Binding-site contacts:
Ligand atom C1 contacts residue PHE3 of chain 1.A at 3.7 Å (hydrophobic).
Ligand atom C7 contacts residue ASN5 of chain 1.A at 3.8 Å.
Ligand atom C1 contacts residue ASN5 of chain 1.A at 1.4 Å.
Ligand atom C6 contacts residue ASN154 of chain 1.A at 4.1 Å.
Ligand atom C4 contacts residue ASN5 of chain 1.A at 4.2 Å.
Ligand atom O6 contacts residue ASN154 of chain 1.A at 4.2 Å.
Ligand atom N2 contacts residue PHE3 of chain 1.A at 2.7 Å (h-bond).
Ligand atom C2 contacts residue ASN5 of chain 1.A at 2.5 Å.
Ligand atom O5 contacts residue ASN154 of chain 1.A at 3.8 Å.
Ligand atom O7 contacts residue ASN5 of chain 1.A at 4.2 Å.
Ligand atom N2 contacts residue ASP2 of chain 1.A at 4.2 Å.
Ligand atom C3 contacts residue PHE3 of chain 1.A at 4.2 Å (hydrophobic).
Ligand atom O4 contacts residue ASP2 of chain 1.A at 4.4 Å.
Ligand atom C7 contacts residue PHE3 of chain 1.A at 3.5 Å (hydrophobic).
Ligand atom C3 contacts residue ASN5 of chain 1.A at 3.8 Å.
Ligand atom C1 contacts residue ASN154 of chain 1.A at 3.9 Å.
Ligand atom N2 contacts residue ASN5 of chain 1.A at 2.9 Å (h-bond).
Ligand atom C7 contacts residue ASP2 of chain 1.A at 4.2 Å.
Ligand atom C2 contacts residue PHE3 of chain 1.A at 3.7 Å (hydrophobic).
Ligand atom C8 contacts residue ASP2 of chain 1.A at 4.1 Å.
Ligand atom C5 contacts residue ASN154 of chain 1.A at 3.4 Å.
Ligand atom O3 contacts residue ASP2 of chain 1.A at 2.8 Å (salt-bridge).
Ligand atom C8 contacts residue ASN4 of chain 1.A at 4.5 Å.
Ligand atom C3 contacts residue ASP2 of chain 1.A at 3.6 Å.
Ligand atom C8 contacts residue PHE3 of chain 1.A at 3.2 Å (hydrophobic).
Ligand atom C5 contacts residue ASN5 of chain 1.A at 3.6 Å.
Ligand atom O5 contacts residue ASN5 of chain 1.A at 2.2 Å (h-bond).

The protein below binds the small molecule below.
Small molecule (SMILES): CC(=O)N[C@@H]1[C@@H](O)[C@H](O)[C@@H](CO)O[C@H]1O

Sequence of chain 1.A:
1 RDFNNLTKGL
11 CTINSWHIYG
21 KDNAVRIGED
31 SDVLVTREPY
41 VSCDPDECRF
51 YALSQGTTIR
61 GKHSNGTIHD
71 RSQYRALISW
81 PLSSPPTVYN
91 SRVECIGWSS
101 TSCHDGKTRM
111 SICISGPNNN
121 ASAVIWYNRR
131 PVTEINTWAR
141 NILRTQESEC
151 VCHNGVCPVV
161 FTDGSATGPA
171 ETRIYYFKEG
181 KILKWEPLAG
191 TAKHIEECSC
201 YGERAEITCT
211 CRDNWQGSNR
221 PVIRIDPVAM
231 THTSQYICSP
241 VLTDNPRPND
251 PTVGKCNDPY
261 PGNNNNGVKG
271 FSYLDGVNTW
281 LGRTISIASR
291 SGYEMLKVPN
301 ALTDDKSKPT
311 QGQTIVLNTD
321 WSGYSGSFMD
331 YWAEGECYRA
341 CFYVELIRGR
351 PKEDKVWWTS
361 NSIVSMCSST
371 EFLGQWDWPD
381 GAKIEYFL